Binding-site contacts:
Ligand atom OA6 contacts residue ASP25 of chain 1.A at 3.0 Å (salt-bridge).
Ligand atom CB4 contacts residue VAL47 of chain 1.B at 4.2 Å (hydrophobic).
Ligand atom CA2 contacts residue ILE50 of chain 1.A at 4.0 Å (hydrophobic).
Ligand atom CA6 contacts residue ASP25 of chain 1.B at 3.6 Å.
Ligand atom CD1 contacts residue GLY49 of chain 1.A at 4.1 Å.
Ligand atom CB6 contacts residue ALA28 of chain 1.B at 3.9 Å (hydrophobic).
Ligand atom CB5 contacts residue ILE84 of chain 1.B at 3.9 Å (hydrophobic).
Ligand atom CA4 contacts residue ILE50 of chain 1.A at 4.1 Å (hydrophobic).
Ligand atom CG3 contacts residue ILE50 of chain 1.B at 4.1 Å (hydrophobic).
Ligand atom CB5 contacts residue ILE32 of chain 1.B at 4.1 Å (hydrophobic).
Ligand atom CD4 contacts residue ASP25 of chain 1.B at 3.3 Å.
Ligand atom CB3 contacts residue GLY48 of chain 1.B at 3.8 Å.
Ligand atom CD3 contacts residue GLY27 of chain 1.A at 3.2 Å.
Ligand atom CB4 contacts residue ILE32 of chain 1.B at 4.0 Å (hydrophobic).
Ligand atom CA2 contacts residue ILE50 of chain 1.B at 4.2 Å (hydrophobic).
Ligand atom CB3 contacts residue VAL47 of chain 1.B at 4.2 Å (hydrophobic).
Ligand atom CG2 contacts residue ASP25 of chain 1.A at 4.1 Å.
Ligand atom OA2 contacts residue ILE50 of chain 1.B at 3.0 Å (h-bond).
Ligand atom CA6 contacts residue ASP25 of chain 1.A at 3.9 Å.
Ligand atom CD4 contacts residue ALA28 of chain 1.A at 4.2 Å (hydrophobic).
Ligand atom CB5 contacts residue ILE50 of chain 1.A at 3.6 Å (hydrophobic).
Ligand atom CB3 contacts residue GLY49 of chain 1.B at 4.3 Å.
Ligand atom CD1 contacts residue ILE50 of chain 1.A at 4.1 Å (hydrophobic).
Ligand atom CB4 contacts residue ILE50 of chain 1.A at 4.1 Å (hydrophobic).
Ligand atom OA3 contacts residue ILE50 of chain 1.A at 3.2 Å (h-bond).
Ligand atom CG3 contacts residue ILE82 of chain 1.A at 3.3 Å (hydrophobic).
Ligand atom CB2 contacts residue GLY48 of chain 1.B at 4.1 Å.
Ligand atom CB5 contacts residue ALA28 of chain 1.B at 3.9 Å (hydrophobic).
Ligand atom CB6 contacts residue ILE84 of chain 1.B at 3.9 Å (hydrophobic).
Ligand atom OA3 contacts residue GLY49 of chain 1.A at 3.7 Å.
Ligand atom CB6 contacts residue ILE50 of chain 1.A at 4.0 Å (hydrophobic).
Ligand atom CB2 contacts residue GLY49 of chain 1.B at 3.9 Å.
Ligand atom OA2 contacts residue GLY49 of chain 1.B at 3.9 Å.
Ligand atom OA2 contacts residue ILE50 of chain 1.A at 3.8 Å.
Ligand atom CE3 contacts residue GLY48 of chain 1.A at 3.3 Å.
Ligand atom CD4 contacts residue GLY27 of chain 1.A at 3.7 Å.
Ligand atom OA6 contacts residue ASP25 of chain 1.B at 2.7 Å (salt-bridge).
Ligand atom CG2 contacts residue GLY27 of chain 1.B at 3.7 Å.
Ligand atom CD3 contacts residue ALA28 of chain 1.A at 4.0 Å (hydrophobic).
Ligand atom CA5 contacts residue ASP25 of chain 1.B at 3.9 Å.

Sequence of chain 1.A:
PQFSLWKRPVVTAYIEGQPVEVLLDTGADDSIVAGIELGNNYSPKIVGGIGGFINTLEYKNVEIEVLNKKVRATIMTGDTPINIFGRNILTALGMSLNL

The protein below binds the small molecule below.
Small molecule (SMILES): CCC(c1ccccc1)c1c(O)c2ccc(OC)cc2oc1=O

Sequence of chain 1.B:
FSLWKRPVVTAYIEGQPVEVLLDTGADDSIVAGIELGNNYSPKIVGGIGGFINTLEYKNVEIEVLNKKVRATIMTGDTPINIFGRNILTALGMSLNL